Binding-site contacts:
Ligand atom C8 contacts residue GLU113 of chain 1.A at 3.8 Å.
Ligand atom C6 contacts residue VAL65 of chain 1.A at 4.2 Å (hydrophobic).
Ligand atom C7 contacts residue ILE173 of chain 1.A at 4.1 Å (hydrophobic).
Ligand atom O1 contacts residue ASP174 of chain 1.A at 2.9 Å (salt-bridge).
Ligand atom C5 contacts residue LYS67 of chain 1.A at 3.8 Å.
Ligand atom C8 contacts residue ILE94 of chain 1.A at 4.1 Å (hydrophobic).
Ligand atom O3 contacts residue ILE94 of chain 1.A at 3.9 Å.
Ligand atom C contacts residue LEU44 of chain 1.A at 4.2 Å (hydrophobic).
Ligand atom O3 contacts residue GLU113 of chain 1.A at 3.0 Å (salt-bridge).
Ligand atom C5 contacts residue PHE112 of chain 1.A at 4.2 Å (hydrophobic).
Ligand atom C7 contacts residue PHE112 of chain 1.A at 3.5 Å (hydrophobic).
Ligand atom C contacts residue MET162 of chain 1.A at 3.9 Å (hydrophobic).
Ligand atom C5 contacts residue ILE173 of chain 1.A at 4.1 Å (hydrophobic).
Ligand atom C7 contacts residue ILE94 of chain 1.A at 3.5 Å (hydrophobic).
Ligand atom C3 contacts residue ILE173 of chain 1.A at 3.8 Å (hydrophobic).
Ligand atom O3 contacts residue VAL115 of chain 1.A at 3.6 Å.
Ligand atom C7 contacts residue VAL65 of chain 1.A at 4.1 Å (hydrophobic).
Ligand atom C7 contacts residue GLU113 of chain 1.A at 3.8 Å.
Ligand atom O1 contacts residue ILE173 of chain 1.A at 3.5 Å.
Ligand atom C1 contacts residue ILE173 of chain 1.A at 4.3 Å (hydrophobic).
Ligand atom O2 contacts residue LYS67 of chain 1.A at 2.6 Å (salt-bridge).
Ligand atom C1 contacts residue VAL65 of chain 1.A at 3.8 Å (hydrophobic).
Ligand atom C6 contacts residue ILE94 of chain 1.A at 4.0 Å (hydrophobic).
Ligand atom O1 contacts residue ILE94 of chain 1.A at 4.3 Å.
Ligand atom C8 contacts residue ILE173 of chain 1.A at 4.3 Å (hydrophobic).
Ligand atom O2 contacts residue ASP174 of chain 1.A at 3.2 Å.
Ligand atom C4 contacts residue ILE173 of chain 1.A at 3.9 Å (hydrophobic).
Ligand atom C2 contacts residue ILE173 of chain 1.A at 3.6 Å (hydrophobic).
Ligand atom C2 contacts residue VAL65 of chain 1.A at 3.8 Å (hydrophobic).
Ligand atom O1 contacts residue PHE112 of chain 1.A at 3.8 Å.
Ligand atom C5 contacts residue ASP174 of chain 1.A at 3.4 Å.
Ligand atom O3 contacts residue HIS114 of chain 1.A at 3.9 Å.
Ligand atom O contacts residue MET162 of chain 1.A at 4.0 Å.
Ligand atom C3 contacts residue VAL65 of chain 1.A at 4.0 Å (hydrophobic).
Ligand atom C8 contacts residue VAL65 of chain 1.A at 3.7 Å (hydrophobic).
Ligand atom C6 contacts residue PHE112 of chain 1.A at 3.6 Å (hydrophobic).
Ligand atom O3 contacts residue VAL65 of chain 1.A at 3.6 Å.
Ligand atom C1 contacts residue MET162 of chain 1.A at 4.3 Å (hydrophobic).
Ligand atom O contacts residue VAL65 of chain 1.A at 3.8 Å.
Ligand atom C6 contacts residue ILE173 of chain 1.A at 4.0 Å (hydrophobic).

A small-molecule ligand and the protein it binds are described below.
Small molecule (SMILES): COc1cc(CC(=O)O)ccc1O

Sequence of chain 1.A:
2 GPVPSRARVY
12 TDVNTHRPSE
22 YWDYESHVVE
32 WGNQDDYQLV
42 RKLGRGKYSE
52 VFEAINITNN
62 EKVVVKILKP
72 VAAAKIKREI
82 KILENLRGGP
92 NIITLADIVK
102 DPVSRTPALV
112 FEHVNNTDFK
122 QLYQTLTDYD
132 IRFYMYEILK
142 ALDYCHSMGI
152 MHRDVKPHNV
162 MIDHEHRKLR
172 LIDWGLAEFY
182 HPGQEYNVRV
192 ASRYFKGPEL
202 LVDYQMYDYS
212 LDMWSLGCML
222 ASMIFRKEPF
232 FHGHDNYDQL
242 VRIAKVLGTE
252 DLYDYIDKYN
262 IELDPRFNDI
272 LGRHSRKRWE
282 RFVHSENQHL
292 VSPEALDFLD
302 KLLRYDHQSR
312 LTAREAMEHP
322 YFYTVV